Binding-site contacts:
Ligand atom CAM contacts residue NAP1 of chain 1.L at 3.4 Å.
Ligand atom CAR contacts residue PHE117 of chain 1.D at 3.5 Å (hydrophobic).
Ligand atom OAC contacts residue ARG34 of chain 1.D at 3.4 Å (salt-bridge).
Ligand atom CAI contacts residue ASP181 of chain 1.D at 2.9 Å.
Ligand atom CAH contacts residue GLY225 of chain 1.D at 3.4 Å.
Ligand atom CAP contacts residue NAP1 of chain 1.L at 3.4 Å.
Ligand atom CAM contacts residue SER115 of chain 1.D at 3.7 Å.
Ligand atom NAB contacts residue NAP1 of chain 1.L at 3.2 Å (h-bond).
Ligand atom CAS contacts residue PHE117 of chain 1.D at 3.7 Å (hydrophobic).
Ligand atom CAQ contacts residue NAP1 of chain 1.L at 3.4 Å.
Ligand atom NAJ contacts residue NAP1 of chain 1.L at 2.9 Å (h-bond).
Ligand atom NAL contacts residue PHE117 of chain 1.D at 3.5 Å.
Ligand atom NAA contacts residue NAP1 of chain 1.L at 3.6 Å (h-bond).
Ligand atom CAP contacts residue PHE117 of chain 1.D at 3.7 Å (hydrophobic).
Ligand atom CAN contacts residue NAP1 of chain 1.L at 3.7 Å.
Ligand atom CAR contacts residue TYR194 of chain 1.D at 3.3 Å (hydrophobic).
Ligand atom CAO contacts residue PHE117 of chain 1.D at 3.7 Å (hydrophobic).
Ligand atom OAC contacts residue NAP1 of chain 1.L at 3.3 Å (h-bond).
Ligand atom CAM contacts residue PHE117 of chain 1.D at 3.4 Å (hydrophobic).
Ligand atom CAF contacts residue GLY225 of chain 1.D at 3.4 Å.
Ligand atom CAE contacts residue CSX188 of chain 1.D at 3.8 Å.
Ligand atom CAG contacts residue CSX188 of chain 1.D at 3.5 Å.
Ligand atom CAQ contacts residue PHE117 of chain 1.D at 3.7 Å (hydrophobic).
Ligand atom NAB contacts residue SER115 of chain 1.D at 2.7 Å (h-bond).
Ligand atom CAO contacts residue NAP1 of chain 1.L at 3.6 Å.
Ligand atom OAC contacts residue PRO230 of chain 1.D at 3.6 Å.
Ligand atom CAG contacts residue ASP181 of chain 1.D at 3.2 Å.
Ligand atom CAS contacts residue NAP1 of chain 1.L at 3.7 Å.
Ligand atom NAA contacts residue PRO230 of chain 1.D at 3.1 Å.
Ligand atom CAD contacts residue NAP1 of chain 1.L at 3.5 Å.
Ligand atom CAR contacts residue NAP1 of chain 1.L at 3.8 Å.
Ligand atom NAK contacts residue NAP1 of chain 1.L at 3.0 Å (h-bond).
Ligand atom CAH contacts residue NAP1 of chain 1.L at 3.8 Å.
Ligand atom CAN contacts residue ASP181 of chain 1.D at 3.8 Å.
Ligand atom NAB contacts residue PHE117 of chain 1.D at 3.5 Å.
Ligand atom NAL contacts residue NAP1 of chain 1.L at 3.6 Å.
Ligand atom CAE contacts residue MET183 of chain 1.D at 3.8 Å (hydrophobic).
Ligand atom NAJ contacts residue TYR194 of chain 1.D at 3.3 Å (h-bond).
Ligand atom NAJ contacts residue PHE117 of chain 1.D at 3.6 Å.
Ligand atom NAL contacts residue TYR194 of chain 1.D at 2.8 Å (h-bond).

Sequence of chain 1.D:
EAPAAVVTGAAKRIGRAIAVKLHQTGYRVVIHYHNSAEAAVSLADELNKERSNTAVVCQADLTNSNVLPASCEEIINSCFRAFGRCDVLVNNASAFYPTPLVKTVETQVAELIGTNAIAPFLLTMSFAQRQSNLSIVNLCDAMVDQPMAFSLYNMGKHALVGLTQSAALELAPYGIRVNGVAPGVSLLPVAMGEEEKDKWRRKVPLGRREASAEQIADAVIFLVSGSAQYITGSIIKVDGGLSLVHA

This small molecule binds to this protein.
Small molecule (SMILES): N#Cc1c(-c2ccccc2)[nH]c2nc(N)[nH]c(=O)c12